Sequence of chain 1.E:
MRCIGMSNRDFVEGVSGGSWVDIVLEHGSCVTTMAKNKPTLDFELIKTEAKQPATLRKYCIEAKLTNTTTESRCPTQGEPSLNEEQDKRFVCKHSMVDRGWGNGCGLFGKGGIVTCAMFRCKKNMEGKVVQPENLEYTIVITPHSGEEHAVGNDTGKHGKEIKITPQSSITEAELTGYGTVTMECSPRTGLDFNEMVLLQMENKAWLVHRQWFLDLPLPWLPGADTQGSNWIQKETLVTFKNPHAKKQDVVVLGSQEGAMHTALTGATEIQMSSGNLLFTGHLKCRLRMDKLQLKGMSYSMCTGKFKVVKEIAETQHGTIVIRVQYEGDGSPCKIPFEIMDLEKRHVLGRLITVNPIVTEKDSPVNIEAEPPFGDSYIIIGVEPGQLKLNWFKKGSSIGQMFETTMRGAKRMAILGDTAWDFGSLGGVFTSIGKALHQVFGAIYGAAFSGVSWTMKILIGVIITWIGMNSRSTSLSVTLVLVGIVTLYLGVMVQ

The protein below binds the small molecule below.
Small molecule (SMILES): CC(=O)N[C@@H]1[C@@H](O)[C@H](O)[C@@H](CO)O[C@H]1O

Binding-site contacts:
Ligand atom C2 contacts residue ASN67 of chain 1.E at 2.5 Å.
Ligand atom O7 contacts residue ASN67 of chain 1.E at 4.5 Å.
Ligand atom C7 contacts residue MET118 of chain 1.E at 4.1 Å (hydrophobic).
Ligand atom O7 contacts residue PHE90 of chain 1.E at 3.4 Å.
Ligand atom C5 contacts residue ASN67 of chain 1.E at 3.7 Å.
Ligand atom O7 contacts residue MET118 of chain 1.E at 3.4 Å.
Ligand atom C1 contacts residue ASN67 of chain 1.E at 1.4 Å.
Ligand atom O7 contacts residue ARG89 of chain 1.E at 3.8 Å.
Ligand atom C7 contacts residue ASN67 of chain 1.E at 3.6 Å.
Ligand atom N2 contacts residue ASN67 of chain 1.E at 2.9 Å (h-bond).
Ligand atom C4 contacts residue ASN67 of chain 1.E at 4.2 Å.
Ligand atom C7 contacts residue PHE90 of chain 1.E at 4.1 Å (hydrophobic).
Ligand atom C8 contacts residue ASN67 of chain 1.E at 3.9 Å.
Ligand atom O5 contacts residue ASN67 of chain 1.E at 2.4 Å (h-bond).
Ligand atom N2 contacts residue MET118 of chain 1.E at 3.9 Å.
Ligand atom C3 contacts residue ASN67 of chain 1.E at 3.8 Å.